This protein binds this small molecule.
Small molecule (SMILES): CC(=O)N[C@@H]1[C@@H](O)[C@H](O)[C@@H](CO)O[C@H]1O

Binding-site contacts:
Ligand atom O4 contacts residue NAG1 of chain 1.B at 0.3 Å (h-bond).
Ligand atom C4 contacts residue NAG2 of chain 1.B at 2.4 Å.
Ligand atom N2 contacts residue ASN13 of chain 1.A at 3.0 Å (h-bond).
Ligand atom C5 contacts residue ASN13 of chain 1.A at 3.6 Å.
Ligand atom O6 contacts residue NAG2 of chain 1.B at 3.7 Å.
Ligand atom C6 contacts residue NAG2 of chain 1.B at 2.8 Å.
Ligand atom C8 contacts residue NAG1 of chain 1.B at 0.2 Å.
Ligand atom O6 contacts residue FUC1 of chain 1.E at 1.4 Å.
Ligand atom C6 contacts residue NAG1 of chain 1.D at 3.1 Å.
Ligand atom C5 contacts residue NAG1 of chain 1.B at 0.4 Å.
Ligand atom C3 contacts residue NAG2 of chain 1.B at 3.5 Å.
Ligand atom O5 contacts residue NAG1 of chain 1.B at 0.3 Å (h-bond).
Ligand atom O4 contacts residue NAG1 of chain 1.D at 1.4 Å.
Ligand atom C2 contacts residue NAG1 of chain 1.B at 0.2 Å.
Ligand atom C1 contacts residue NAG1 of chain 1.B at 0.3 Å.
Ligand atom O6 contacts residue NAG1 of chain 1.B at 0.4 Å (h-bond).
Ligand atom N2 contacts residue NAG1 of chain 1.B at 0.1 Å (h-bond).
Ligand atom O4 contacts residue NAG2 of chain 1.B at 1.3 Å.
Ligand atom C5 contacts residue FUC1 of chain 1.E at 3.4 Å.
Ligand atom O5 contacts residue FUC1 of chain 1.E at 3.2 Å.
Ligand atom O5 contacts residue FUC3 of chain 1.B at 3.0 Å.
Ligand atom C3 contacts residue NAG1 of chain 1.D at 3.5 Å.
Ligand atom O7 contacts residue NAG1 of chain 1.B at 0.2 Å (h-bond).
Ligand atom C5 contacts residue FUC3 of chain 1.B at 3.3 Å.
Ligand atom C5 contacts residue NAG2 of chain 1.B at 3.2 Å.
Ligand atom C3 contacts residue NAG1 of chain 1.B at 0.2 Å.
Ligand atom C2 contacts residue ASN13 of chain 1.A at 2.5 Å.
Ligand atom C1 contacts residue ASN13 of chain 1.A at 1.4 Å.
Ligand atom C4 contacts residue NAG1 of chain 1.D at 2.5 Å.
Ligand atom C5 contacts residue NAG1 of chain 1.D at 3.4 Å.
Ligand atom C6 contacts residue NAG1 of chain 1.B at 0.5 Å.
Ligand atom O5 contacts residue ASN13 of chain 1.A at 2.3 Å (h-bond).
Ligand atom C7 contacts residue NAG1 of chain 1.B at 0.2 Å.
Ligand atom C6 contacts residue FUC1 of chain 1.E at 2.3 Å.
Ligand atom O3 contacts residue VAL37 of chain 1.A at 3.6 Å.
Ligand atom O3 contacts residue NAG1 of chain 1.B at 0.2 Å (h-bond).
Ligand atom O7 contacts residue PHE8 of chain 1.A at 3.5 Å (h-bond).
Ligand atom C6 contacts residue FUC3 of chain 1.B at 2.3 Å.
Ligand atom O6 contacts residue FUC3 of chain 1.B at 1.4 Å.
Ligand atom C4 contacts residue NAG1 of chain 1.B at 0.3 Å.

Sequence of chain 1.A:
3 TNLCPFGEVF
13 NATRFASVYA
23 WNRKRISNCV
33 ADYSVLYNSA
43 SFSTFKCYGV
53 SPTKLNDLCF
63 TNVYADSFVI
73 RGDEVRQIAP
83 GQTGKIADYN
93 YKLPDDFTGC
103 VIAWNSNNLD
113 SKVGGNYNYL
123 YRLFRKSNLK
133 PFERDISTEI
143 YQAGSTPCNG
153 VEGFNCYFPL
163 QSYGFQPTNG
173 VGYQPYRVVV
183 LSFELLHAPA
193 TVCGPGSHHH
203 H